This small molecule binds to this protein.
Small molecule (SMILES): CC(=O)N[C@H]1[C@H](O[C@H]2[C@H](O)[C@@H](NC(C)=O)CO[C@@H]2CO)O[C@H](CO)[C@@H](O[C@@H]2O[C@H](CO)[C@@H](O)[C@H](O[C@H]3O[C@H](CO)[C@@H](O)[C@H](O)[C@@H]3O)[C@@H]2O)[C@@H]1O

Sequence of chain 3.A:
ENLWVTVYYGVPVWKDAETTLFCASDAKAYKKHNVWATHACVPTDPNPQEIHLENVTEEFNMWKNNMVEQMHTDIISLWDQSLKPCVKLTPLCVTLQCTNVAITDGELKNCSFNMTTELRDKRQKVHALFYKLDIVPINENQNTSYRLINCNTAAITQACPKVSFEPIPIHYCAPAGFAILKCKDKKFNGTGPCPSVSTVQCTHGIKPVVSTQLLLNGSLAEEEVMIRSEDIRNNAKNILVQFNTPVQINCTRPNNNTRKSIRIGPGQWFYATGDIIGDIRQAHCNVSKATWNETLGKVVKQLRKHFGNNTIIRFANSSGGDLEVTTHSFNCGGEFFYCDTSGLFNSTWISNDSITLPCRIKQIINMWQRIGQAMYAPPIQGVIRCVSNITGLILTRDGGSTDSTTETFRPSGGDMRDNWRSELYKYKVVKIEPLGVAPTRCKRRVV

Binding-site contacts:
Ligand atom C4 contacts residue ASN409 of chain 3.A at 4.1 Å.
Ligand atom C5 contacts residue PRO254 of chain 3.A at 3.9 Å (hydrophobic).
Ligand atom C6 contacts residue LEU228 of chain 3.A at 3.9 Å (hydrophobic).
Ligand atom C6 contacts residue PRO254 of chain 3.A at 3.0 Å (hydrophobic).
Ligand atom O7 contacts residue ASN409 of chain 3.A at 3.9 Å.
Ligand atom C3 contacts residue ASN409 of chain 3.A at 3.7 Å.
Ligand atom C8 contacts residue NAG1 of chain 3.I at 3.3 Å.
Ligand atom C7 contacts residue ASN409 of chain 3.A at 3.6 Å.
Ligand atom C2 contacts residue ASN409 of chain 3.A at 2.4 Å.
Ligand atom C1 contacts residue ASN409 of chain 3.A at 1.4 Å.
Ligand atom O5 contacts residue ASN409 of chain 3.A at 2.2 Å (h-bond).
Ligand atom O6 contacts residue LEU228 of chain 3.A at 4.4 Å.
Ligand atom N2 contacts residue ASN409 of chain 3.A at 2.9 Å (h-bond).
Ligand atom O6 contacts residue PRO254 of chain 3.A at 4.0 Å.
Ligand atom C5 contacts residue ASN409 of chain 3.A at 3.6 Å.
Ligand atom O5 contacts residue PRO254 of chain 3.A at 3.7 Å.